Sequence of chain 1.A:
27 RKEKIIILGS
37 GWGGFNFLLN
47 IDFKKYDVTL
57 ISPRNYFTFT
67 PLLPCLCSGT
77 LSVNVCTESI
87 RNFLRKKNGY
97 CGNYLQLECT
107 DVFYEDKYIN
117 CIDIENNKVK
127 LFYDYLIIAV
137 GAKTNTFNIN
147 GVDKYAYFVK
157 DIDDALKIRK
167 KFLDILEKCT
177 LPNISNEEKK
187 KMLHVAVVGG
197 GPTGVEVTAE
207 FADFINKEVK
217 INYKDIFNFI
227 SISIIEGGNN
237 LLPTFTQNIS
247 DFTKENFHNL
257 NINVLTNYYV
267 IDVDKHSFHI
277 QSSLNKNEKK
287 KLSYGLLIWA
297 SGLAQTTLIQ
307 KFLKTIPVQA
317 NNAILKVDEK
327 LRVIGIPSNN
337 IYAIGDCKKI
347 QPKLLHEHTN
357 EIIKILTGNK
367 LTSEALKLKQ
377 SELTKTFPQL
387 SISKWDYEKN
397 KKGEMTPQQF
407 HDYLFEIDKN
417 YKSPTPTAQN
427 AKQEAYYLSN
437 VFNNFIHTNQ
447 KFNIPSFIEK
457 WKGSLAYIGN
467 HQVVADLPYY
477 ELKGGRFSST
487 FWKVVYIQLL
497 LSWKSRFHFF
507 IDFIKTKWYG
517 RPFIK

This protein binds this small molecule.
Small molecule (SMILES): Cc1c(-c2ccc(Cc3ccc(OC(F)(F)F)cc3)cc2)[nH]c2cccc(F)c2c1=O

Binding-site contacts:
Ligand atom C11 contacts residue ASP209 of chain 1.A at 3.8 Å.
Ligand atom C19 contacts residue ASN466 of chain 1.A at 3.9 Å.
Ligand atom C1 contacts residue GLU206 of chain 1.A at 3.5 Å.
Ligand atom C2 contacts residue TYR463 of chain 1.A at 3.6 Å (hydrophobic).
Ligand atom C22 contacts residue LYS213 of chain 1.A at 3.8 Å.
Ligand atom C2 contacts residue GLU206 of chain 1.A at 3.0 Å.
Ligand atom C13 contacts residue ASP209 of chain 1.A at 3.9 Å.
Ligand atom F1 contacts residue SER485 of chain 1.A at 3.6 Å.
Ligand atom C14 contacts residue ASP209 of chain 1.A at 3.9 Å.
Ligand atom F1 contacts residue LYS489 of chain 1.A at 3.4 Å.
Ligand atom C16 contacts residue LYS213 of chain 1.A at 3.4 Å.
Ligand atom C11 contacts residue TYR463 of chain 1.A at 3.5 Å (hydrophobic).
Ligand atom C23 contacts residue HIS467 of chain 1.A at 3.2 Å.
Ligand atom C18 contacts residue ASP209 of chain 1.A at 3.8 Å.
Ligand atom C3 contacts residue TYR463 of chain 1.A at 3.6 Å (hydrophobic).
Ligand atom C13 contacts residue ARG517 of chain 1.A at 3.8 Å.
Ligand atom C17 contacts residue LYS213 of chain 1.A at 3.8 Å.
Ligand atom C6 contacts residue TRP488 of chain 1.A at 3.4 Å (hydrophobic).
Ligand atom C16 contacts residue ASP209 of chain 1.A at 3.8 Å.
Ligand atom C24 contacts residue ASN466 of chain 1.A at 3.7 Å.
Ligand atom C11 contacts residue HIS467 of chain 1.A at 3.5 Å.
Ligand atom C10 contacts residue ASP209 of chain 1.A at 3.8 Å.
Ligand atom C10 contacts residue TYR463 of chain 1.A at 3.7 Å (hydrophobic).
Ligand atom N contacts residue ASP209 of chain 1.A at 3.8 Å.
Ligand atom F2 contacts residue ASN466 of chain 1.A at 2.6 Å.
Ligand atom N contacts residue TYR463 of chain 1.A at 3.3 Å (h-bond).
Ligand atom C20 contacts residue ASN212 of chain 1.A at 3.7 Å.
Ligand atom C15 contacts residue ARG517 of chain 1.A at 3.4 Å.
Ligand atom C9 contacts residue TYR463 of chain 1.A at 3.5 Å (hydrophobic).
Ligand atom O2 contacts residue SER485 of chain 1.A at 3.3 Å.
Ligand atom O2 contacts residue LYS489 of chain 1.A at 3.7 Å.
Ligand atom C16 contacts residue ARG517 of chain 1.A at 3.8 Å.
Ligand atom C14 contacts residue ARG517 of chain 1.A at 3.0 Å.
Ligand atom C1 contacts residue TYR463 of chain 1.A at 3.8 Å (hydrophobic).
Ligand atom C19 contacts residue ASN212 of chain 1.A at 3.5 Å.
Ligand atom C4 contacts residue TYR463 of chain 1.A at 4.0 Å (hydrophobic).
Ligand atom C18 contacts residue ASN212 of chain 1.A at 4.0 Å.
Ligand atom F1 contacts residue TRP488 of chain 1.A at 3.6 Å.
Ligand atom C12 contacts residue HIS467 of chain 1.A at 3.3 Å.
Ligand atom F4 contacts residue ASN466 of chain 1.A at 3.8 Å.